Sequence of chain 1.D:
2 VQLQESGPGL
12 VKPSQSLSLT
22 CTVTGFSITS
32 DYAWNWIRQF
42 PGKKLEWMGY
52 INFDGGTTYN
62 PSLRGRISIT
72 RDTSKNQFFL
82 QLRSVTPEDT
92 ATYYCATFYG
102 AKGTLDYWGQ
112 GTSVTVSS

Binding-site contacts:
Ligand atom C1 contacts residue ASN596 of chain 1.A at 1.4 Å.
Ligand atom C1 contacts residue THR598 of chain 1.A at 4.3 Å.
Ligand atom C8 contacts residue PHE54 of chain 1.D at 3.6 Å (hydrophobic).
Ligand atom C5 contacts residue ASN596 of chain 1.A at 3.5 Å.
Ligand atom C7 contacts residue ASN596 of chain 1.A at 4.1 Å.
Ligand atom C5 contacts residue GLY599 of chain 1.A at 4.1 Å.
Ligand atom C3 contacts residue ASN596 of chain 1.A at 3.8 Å.
Ligand atom C2 contacts residue ASN596 of chain 1.A at 2.5 Å.
Ligand atom C1 contacts residue GLY599 of chain 1.A at 4.5 Å.
Ligand atom O6 contacts residue ASN596 of chain 1.A at 4.4 Å.
Ligand atom C6 contacts residue GLY599 of chain 1.A at 4.3 Å.
Ligand atom O5 contacts residue SER31 of chain 1.D at 4.3 Å.
Ligand atom O6 contacts residue GLY599 of chain 1.A at 4.2 Å.
Ligand atom N2 contacts residue PHE54 of chain 1.D at 4.3 Å.
Ligand atom O7 contacts residue THR30 of chain 1.D at 3.1 Å (h-bond).
Ligand atom C7 contacts residue THR30 of chain 1.D at 3.9 Å.
Ligand atom C7 contacts residue PHE54 of chain 1.D at 4.2 Å (hydrophobic).
Ligand atom N2 contacts residue ASN596 of chain 1.A at 3.0 Å (h-bond).
Ligand atom C2 contacts residue SER31 of chain 1.D at 4.0 Å.
Ligand atom C4 contacts residue ASN596 of chain 1.A at 4.2 Å.
Ligand atom N2 contacts residue SER31 of chain 1.D at 4.3 Å.
Ligand atom O5 contacts residue ASN596 of chain 1.A at 2.2 Å (h-bond).
Ligand atom C1 contacts residue SER31 of chain 1.D at 3.9 Å.
Ligand atom N2 contacts residue THR598 of chain 1.A at 4.2 Å.

The protein below binds the small molecule below.
Small molecule (SMILES): CC(=O)N[C@@H]1[C@@H](O)[C@H](O)[C@@H](CO)O[C@H]1O

Sequence of chain 1.A:
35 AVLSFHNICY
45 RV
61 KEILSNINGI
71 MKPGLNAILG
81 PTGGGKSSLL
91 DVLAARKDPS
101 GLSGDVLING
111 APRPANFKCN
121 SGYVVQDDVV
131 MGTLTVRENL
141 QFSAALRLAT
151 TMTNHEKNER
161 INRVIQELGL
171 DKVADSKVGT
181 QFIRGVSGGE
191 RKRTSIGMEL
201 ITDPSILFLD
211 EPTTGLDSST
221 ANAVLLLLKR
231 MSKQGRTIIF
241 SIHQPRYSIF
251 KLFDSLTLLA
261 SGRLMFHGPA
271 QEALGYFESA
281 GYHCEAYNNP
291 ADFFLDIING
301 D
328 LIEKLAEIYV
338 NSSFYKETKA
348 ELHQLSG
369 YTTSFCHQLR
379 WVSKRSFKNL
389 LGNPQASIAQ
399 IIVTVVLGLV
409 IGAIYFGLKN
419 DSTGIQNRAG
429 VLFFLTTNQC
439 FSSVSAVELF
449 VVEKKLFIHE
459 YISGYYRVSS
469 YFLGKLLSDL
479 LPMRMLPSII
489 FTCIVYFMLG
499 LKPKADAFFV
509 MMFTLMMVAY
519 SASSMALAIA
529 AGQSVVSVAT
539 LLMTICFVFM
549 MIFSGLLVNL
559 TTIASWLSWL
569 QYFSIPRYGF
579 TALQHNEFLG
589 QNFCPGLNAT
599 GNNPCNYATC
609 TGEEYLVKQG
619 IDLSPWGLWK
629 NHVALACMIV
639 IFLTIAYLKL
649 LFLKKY